The protein below binds the small molecule below.
Small molecule (SMILES): CC(=O)N[C@@H]1[C@@H](O)[C@H](O)[C@@H](CO)O[C@H]1O

Sequence of chain 1.B:
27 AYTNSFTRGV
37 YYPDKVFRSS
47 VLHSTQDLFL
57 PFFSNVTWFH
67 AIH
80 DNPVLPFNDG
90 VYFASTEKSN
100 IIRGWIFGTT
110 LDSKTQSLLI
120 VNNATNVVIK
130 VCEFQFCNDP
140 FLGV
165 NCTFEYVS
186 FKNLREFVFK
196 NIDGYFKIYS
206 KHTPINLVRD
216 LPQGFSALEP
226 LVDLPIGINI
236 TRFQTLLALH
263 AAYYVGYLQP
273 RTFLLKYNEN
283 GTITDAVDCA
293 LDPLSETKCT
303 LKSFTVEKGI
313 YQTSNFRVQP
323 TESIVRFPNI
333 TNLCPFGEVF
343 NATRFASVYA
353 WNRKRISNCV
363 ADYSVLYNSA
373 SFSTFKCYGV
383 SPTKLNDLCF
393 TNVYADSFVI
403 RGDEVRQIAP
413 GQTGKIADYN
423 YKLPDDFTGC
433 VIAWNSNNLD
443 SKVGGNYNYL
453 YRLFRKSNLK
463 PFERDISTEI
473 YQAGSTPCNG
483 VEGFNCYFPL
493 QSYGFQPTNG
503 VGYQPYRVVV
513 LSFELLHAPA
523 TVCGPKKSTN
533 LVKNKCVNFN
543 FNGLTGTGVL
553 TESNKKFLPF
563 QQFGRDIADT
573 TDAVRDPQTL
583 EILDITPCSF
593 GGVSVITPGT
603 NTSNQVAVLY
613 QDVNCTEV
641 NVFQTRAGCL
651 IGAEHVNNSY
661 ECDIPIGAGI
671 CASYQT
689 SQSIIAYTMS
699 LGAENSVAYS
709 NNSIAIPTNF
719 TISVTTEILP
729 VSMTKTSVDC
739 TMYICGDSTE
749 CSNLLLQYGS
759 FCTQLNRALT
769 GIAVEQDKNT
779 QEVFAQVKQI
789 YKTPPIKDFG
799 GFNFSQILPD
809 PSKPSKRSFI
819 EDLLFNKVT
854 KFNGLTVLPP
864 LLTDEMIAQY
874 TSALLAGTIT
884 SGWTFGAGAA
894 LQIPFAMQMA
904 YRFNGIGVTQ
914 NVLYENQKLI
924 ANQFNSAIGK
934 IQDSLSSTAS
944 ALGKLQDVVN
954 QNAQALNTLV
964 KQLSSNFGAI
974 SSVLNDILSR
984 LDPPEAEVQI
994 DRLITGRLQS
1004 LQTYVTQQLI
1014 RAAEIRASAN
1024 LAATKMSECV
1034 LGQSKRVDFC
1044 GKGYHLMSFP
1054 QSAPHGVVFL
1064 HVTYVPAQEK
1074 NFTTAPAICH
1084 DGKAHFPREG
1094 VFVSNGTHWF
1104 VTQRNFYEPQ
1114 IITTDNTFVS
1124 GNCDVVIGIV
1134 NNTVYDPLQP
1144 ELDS

Binding-site contacts:
Ligand atom C8 contacts residue LEU368 of chain 1.B at 4.5 Å (hydrophobic).
Ligand atom C8 contacts residue GLY339 of chain 1.B at 3.7 Å.
Ligand atom C7 contacts residue ASN343 of chain 1.B at 3.8 Å.
Ligand atom C3 contacts residue ASN343 of chain 1.B at 3.8 Å.
Ligand atom C8 contacts residue PHE338 of chain 1.B at 3.6 Å (hydrophobic).
Ligand atom O3 contacts residue VAL367 of chain 1.B at 3.7 Å.
Ligand atom C7 contacts residue GLY339 of chain 1.B at 4.0 Å.
Ligand atom O7 contacts residue GLY339 of chain 1.B at 4.1 Å.
Ligand atom C5 contacts residue ASN343 of chain 1.B at 3.7 Å.
Ligand atom O7 contacts residue ASN343 of chain 1.B at 4.3 Å.
Ligand atom C2 contacts residue ASN343 of chain 1.B at 2.4 Å.
Ligand atom C4 contacts residue ASN343 of chain 1.B at 4.2 Å.
Ligand atom O5 contacts residue ASN343 of chain 1.B at 2.4 Å (h-bond).
Ligand atom C1 contacts residue ASN343 of chain 1.B at 1.4 Å.
Ligand atom N2 contacts residue ASN343 of chain 1.B at 2.9 Å (h-bond).